Sequence of chain 1.A:
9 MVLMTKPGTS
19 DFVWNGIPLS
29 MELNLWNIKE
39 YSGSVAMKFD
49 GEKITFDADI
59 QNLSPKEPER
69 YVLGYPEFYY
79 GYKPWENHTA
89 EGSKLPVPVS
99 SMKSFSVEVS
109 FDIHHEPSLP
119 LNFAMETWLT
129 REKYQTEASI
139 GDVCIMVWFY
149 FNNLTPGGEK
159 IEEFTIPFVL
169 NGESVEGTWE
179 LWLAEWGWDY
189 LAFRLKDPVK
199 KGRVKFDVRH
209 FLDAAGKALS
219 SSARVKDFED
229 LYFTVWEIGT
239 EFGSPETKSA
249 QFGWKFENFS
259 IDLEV

This small molecule binds to this protein.
Small molecule (SMILES): OC[C@H]1O[C@@H](O[C@H]2[C@H](O)[C@@H](O)[C@H](O[C@H]3[C@H](O)[C@@H](O)[C@@H](O)O[C@@H]3CO)O[C@@H]2CO)[C@H](O)[C@@H](O)[C@@H]1O

Binding-site contacts:
Ligand atom C3 contacts residue ARG68 of chain 1.A at 3.8 Å.
Ligand atom O5 contacts residue BGC2 of chain 1.D at 3.0 Å (h-bond).
Ligand atom C5 contacts residue GLU124 of chain 1.A at 3.7 Å.
Ligand atom O3 contacts residue ARG68 of chain 1.A at 2.8 Å (salt-bridge).
Ligand atom C6 contacts residue TRP83 of chain 1.A at 3.5 Å (hydrophobic).
Ligand atom C5 contacts residue TRP34 of chain 1.A at 3.7 Å (hydrophobic).
Ligand atom C1 contacts residue TRP34 of chain 1.A at 3.8 Å (hydrophobic).
Ligand atom O5 contacts residue GLU84 of chain 1.A at 3.7 Å.
Ligand atom O6 contacts residue ARG68 of chain 1.A at 2.9 Å (salt-bridge).
Ligand atom C2 contacts residue BGC2 of chain 1.D at 3.2 Å.
Ligand atom O2 contacts residue BGC2 of chain 1.D at 3.8 Å.
Ligand atom C6 contacts residue TRP34 of chain 1.A at 3.7 Å (hydrophobic).
Ligand atom C2 contacts residue LYS81 of chain 1.A at 3.8 Å.
Ligand atom O6 contacts residue GLU84 of chain 1.A at 2.9 Å (salt-bridge).
Ligand atom C2 contacts residue ARG68 of chain 1.A at 3.7 Å.
Ligand atom O2 contacts residue LYS81 of chain 1.A at 3.2 Å (salt-bridge).
Ligand atom C1 contacts residue GLU239 of chain 1.A at 3.8 Å.
Ligand atom O2 contacts residue ASN32 of chain 1.A at 3.0 Å (h-bond).
Ligand atom C5 contacts residue GLU84 of chain 1.A at 3.7 Å.
Ligand atom O1 contacts residue GLU124 of chain 1.A at 2.8 Å (salt-bridge).
Ligand atom C6 contacts residue GLU84 of chain 1.A at 2.6 Å.
Ligand atom O2 contacts residue TRP186 of chain 1.A at 3.8 Å.
Ligand atom O6 contacts residue TYR73 of chain 1.A at 3.6 Å.
Ligand atom C3 contacts residue TRP34 of chain 1.A at 3.7 Å (hydrophobic).
Ligand atom O3 contacts residue LYS81 of chain 1.A at 3.0 Å (salt-bridge).
Ligand atom O4 contacts residue TRP34 of chain 1.A at 3.8 Å.
Ligand atom C1 contacts residue BGC2 of chain 1.D at 2.9 Å.
Ligand atom O4 contacts residue TRP126 of chain 1.A at 3.7 Å.
Ligand atom O3 contacts residue TRP186 of chain 1.A at 3.6 Å.
Ligand atom O5 contacts residue GLU239 of chain 1.A at 2.7 Å (salt-bridge).
Ligand atom C3 contacts residue TRP126 of chain 1.A at 3.7 Å (hydrophobic).
Ligand atom C6 contacts residue GLU239 of chain 1.A at 3.4 Å.
Ligand atom O1 contacts residue CYS142 of chain 1.A at 3.2 Å (h-bond).
Ligand atom O6 contacts residue GLU239 of chain 1.A at 2.7 Å (salt-bridge).
Ligand atom O6 contacts residue TRP186 of chain 1.A at 3.8 Å.
Ligand atom C6 contacts residue TYR73 of chain 1.A at 3.6 Å (hydrophobic).
Ligand atom C5 contacts residue GLU239 of chain 1.A at 3.7 Å.
Ligand atom O6 contacts residue TRP34 of chain 1.A at 3.0 Å (h-bond).
Ligand atom O2 contacts residue ARG68 of chain 1.A at 3.5 Å (salt-bridge).
Ligand atom C5 contacts residue TRP83 of chain 1.A at 3.6 Å (hydrophobic).